A protein and the small-molecule ligand that binds it are described below.
Small molecule (SMILES): CC(C)[C@H](NC(=O)[C@H](Cc1ccccc1)C[C@H](O)[C@H](Cc1ccccc1)NC(=O)OC(C)(C)C)c1ncc[nH]1

Binding-site contacts:
Ligand atom C13 contacts residue ARG8 of chain 1.B at 3.3 Å.
Ligand atom C34 contacts residue ALA28 of chain 1.B at 3.7 Å (hydrophobic).
Ligand atom C2 contacts residue ALA28 of chain 1.A at 3.7 Å (hydrophobic).
Ligand atom C12 contacts residue ILE82 of chain 1.B at 3.6 Å (hydrophobic).
Ligand atom C4 contacts residue ALA28 of chain 1.A at 3.6 Å (hydrophobic).
Ligand atom C26 contacts residue ARG8 of chain 1.A at 3.7 Å.
Ligand atom O5 contacts residue ALA28 of chain 1.A at 3.5 Å.
Ligand atom C32 contacts residue ALA28 of chain 1.B at 3.5 Å (hydrophobic).
Ligand atom C11 contacts residue ILE82 of chain 1.B at 3.6 Å (hydrophobic).
Ligand atom O7 contacts residue ILE50 of chain 1.B at 3.0 Å.
Ligand atom O18 contacts residue GLY27 of chain 1.A at 3.6 Å (h-bond).
Ligand atom O29 contacts residue GLY49 of chain 1.B at 3.7 Å.
Ligand atom N36 contacts residue GLY48 of chain 1.B at 2.7 Å (h-bond).
Ligand atom C10 contacts residue GLY27 of chain 1.A at 3.4 Å.
Ligand atom C26 contacts residue ILE82 of chain 1.A at 3.4 Å (hydrophobic).
Ligand atom N30 contacts residue GLY27 of chain 1.B at 3.0 Å (h-bond).
Ligand atom C10 contacts residue ASP25 of chain 1.B at 3.7 Å.
Ligand atom C35 contacts residue GLY48 of chain 1.B at 3.6 Å.
Ligand atom C9 contacts residue GLY27 of chain 1.A at 3.6 Å.
Ligand atom N39 contacts residue ALA28 of chain 1.B at 3.7 Å.
Ligand atom C38 contacts residue ASP29 of chain 1.B at 3.2 Å.
Ligand atom C4 contacts residue ASP29 of chain 1.A at 3.5 Å.
Ligand atom C27 contacts residue GLY27 of chain 1.B at 3.5 Å.
Ligand atom C37 contacts residue GLY48 of chain 1.B at 3.5 Å.
Ligand atom C16 contacts residue ILE50 of chain 1.A at 3.7 Å (hydrophobic).
Ligand atom C2 contacts residue GLY27 of chain 1.A at 3.7 Å.
Ligand atom C15 contacts residue GLY49 of chain 1.A at 3.6 Å.
Ligand atom C17 contacts residue ASP25 of chain 1.B at 3.6 Å.
Ligand atom C24 contacts residue PRO81 of chain 1.A at 3.7 Å (hydrophobic).
Ligand atom C27 contacts residue ILE82 of chain 1.A at 3.7 Å (hydrophobic).
Ligand atom C12 contacts residue GLY27 of chain 1.A at 3.3 Å.
Ligand atom N8 contacts residue GLY27 of chain 1.A at 2.9 Å (h-bond).
Ligand atom O18 contacts residue ASP25 of chain 1.B at 2.8 Å (salt-bridge).
Ligand atom C3 contacts residue GLY48 of chain 1.A at 3.4 Å.
Ligand atom N39 contacts residue GLY27 of chain 1.B at 3.4 Å (h-bond).
Ligand atom N39 contacts residue ASP29 of chain 1.B at 3.5 Å (salt-bridge).
Ligand atom C4 contacts residue ASP30 of chain 1.A at 3.5 Å.
Ligand atom C20 contacts residue GLY27 of chain 1.B at 3.5 Å.
Ligand atom O18 contacts residue ASP25 of chain 1.A at 3.1 Å (salt-bridge).
Ligand atom C38 contacts residue ARG8 of chain 1.A at 3.5 Å.

Sequence of chain 1.A:
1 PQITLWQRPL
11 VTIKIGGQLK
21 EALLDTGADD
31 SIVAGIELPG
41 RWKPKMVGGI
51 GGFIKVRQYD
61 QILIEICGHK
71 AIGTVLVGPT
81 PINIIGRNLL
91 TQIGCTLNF

Sequence of chain 1.B:
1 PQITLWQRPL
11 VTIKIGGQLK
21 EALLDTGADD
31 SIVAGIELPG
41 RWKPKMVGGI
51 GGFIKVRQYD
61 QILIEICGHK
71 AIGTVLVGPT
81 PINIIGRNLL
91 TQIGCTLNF